This protein binds this small molecule.
Small molecule (SMILES): CC(=O)N[C@@H]1[C@@H](O)[C@H](O)[C@@H](CO)O[C@H]1O

Sequence of chain 4.C:
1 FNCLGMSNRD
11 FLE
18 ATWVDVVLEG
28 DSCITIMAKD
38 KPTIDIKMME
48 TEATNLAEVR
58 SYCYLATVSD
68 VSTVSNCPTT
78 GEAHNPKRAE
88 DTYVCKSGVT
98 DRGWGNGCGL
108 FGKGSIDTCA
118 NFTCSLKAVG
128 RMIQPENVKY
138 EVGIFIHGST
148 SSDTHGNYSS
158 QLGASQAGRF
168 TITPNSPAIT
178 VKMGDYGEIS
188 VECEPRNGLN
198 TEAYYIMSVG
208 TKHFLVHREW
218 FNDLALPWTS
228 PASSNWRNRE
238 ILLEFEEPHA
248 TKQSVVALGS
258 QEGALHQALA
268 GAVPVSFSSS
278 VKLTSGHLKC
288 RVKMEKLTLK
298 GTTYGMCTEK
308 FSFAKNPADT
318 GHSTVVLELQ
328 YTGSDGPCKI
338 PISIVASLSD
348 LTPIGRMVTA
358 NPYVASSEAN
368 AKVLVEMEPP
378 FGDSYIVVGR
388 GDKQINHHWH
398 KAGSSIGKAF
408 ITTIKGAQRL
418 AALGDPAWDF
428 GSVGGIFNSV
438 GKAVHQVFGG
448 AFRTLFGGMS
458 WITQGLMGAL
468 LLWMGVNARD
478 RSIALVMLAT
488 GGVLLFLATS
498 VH

Binding-site contacts:
Ligand atom C8 contacts residue TYR90 of chain 4.C at 3.5 Å (hydrophobic).
Ligand atom C2 contacts residue ASN118 of chain 4.C at 2.5 Å.
Ligand atom O5 contacts residue THR89 of chain 4.C at 4.2 Å.
Ligand atom O5 contacts residue THR120 of chain 4.C at 3.2 Å (h-bond).
Ligand atom C6 contacts residue THR89 of chain 4.C at 4.4 Å.
Ligand atom C5 contacts residue THR89 of chain 4.C at 4.4 Å.
Ligand atom C1 contacts residue THR89 of chain 4.C at 4.1 Å.
Ligand atom C1 contacts residue THR120 of chain 4.C at 4.3 Å.
Ligand atom O5 contacts residue ASN118 of chain 4.C at 2.4 Å (h-bond).
Ligand atom C4 contacts residue THR120 of chain 4.C at 4.4 Å.
Ligand atom N2 contacts residue TYR90 of chain 4.C at 4.3 Å.
Ligand atom C8 contacts residue ASP67 of chain 4.C at 3.9 Å.
Ligand atom O7 contacts residue SER66 of chain 4.C at 3.0 Å (h-bond).
Ligand atom C8 contacts residue ASN118 of chain 4.C at 4.2 Å.
Ligand atom N2 contacts residue ASN118 of chain 4.C at 2.9 Å (h-bond).
Ligand atom C5 contacts residue THR120 of chain 4.C at 3.8 Å.
Ligand atom O7 contacts residue ASN118 of chain 4.C at 4.0 Å.
Ligand atom C8 contacts residue SER66 of chain 4.C at 4.0 Å.
Ligand atom C6 contacts residue THR120 of chain 4.C at 3.4 Å.
Ligand atom C2 contacts residue SER66 of chain 4.C at 4.5 Å.
Ligand atom C5 contacts residue ASN118 of chain 4.C at 3.7 Å.
Ligand atom C4 contacts residue ASN118 of chain 4.C at 4.2 Å.
Ligand atom N2 contacts residue SER66 of chain 4.C at 4.3 Å.
Ligand atom C7 contacts residue TYR90 of chain 4.C at 4.5 Å (hydrophobic).
Ligand atom C7 contacts residue SER66 of chain 4.C at 3.5 Å.
Ligand atom O6 contacts residue THR89 of chain 4.C at 4.0 Å.
Ligand atom C3 contacts residue ASN118 of chain 4.C at 3.8 Å.
Ligand atom C7 contacts residue ASN118 of chain 4.C at 3.5 Å.
Ligand atom C1 contacts residue ASN118 of chain 4.C at 1.5 Å.